Sequence of chain 1.A:
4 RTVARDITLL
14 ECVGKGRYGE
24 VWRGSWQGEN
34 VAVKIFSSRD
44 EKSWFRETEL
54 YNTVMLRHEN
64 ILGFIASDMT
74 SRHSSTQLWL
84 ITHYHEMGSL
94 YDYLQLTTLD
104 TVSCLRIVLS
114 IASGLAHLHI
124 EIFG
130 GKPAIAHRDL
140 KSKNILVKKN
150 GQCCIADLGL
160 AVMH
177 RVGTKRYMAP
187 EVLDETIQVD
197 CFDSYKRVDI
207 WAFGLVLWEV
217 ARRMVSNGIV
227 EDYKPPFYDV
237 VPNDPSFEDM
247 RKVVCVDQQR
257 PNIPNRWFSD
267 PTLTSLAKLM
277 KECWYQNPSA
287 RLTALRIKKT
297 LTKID

The small molecule below binds the protein below.
Small molecule (SMILES): COc1cc(-c2cncc(-c3ccc(C4CCN(C)CC4)cc3)c2C)cc(OC)c1OC

Binding-site contacts:
Ligand atom C23 contacts residue ARG4 of chain 1.A at 4.1 Å.
Ligand atom C23 contacts residue LU81 of chain 1.K at 4.1 Å.
Ligand atom C13 contacts residue LU81 of chain 1.K at 3.4 Å.
Ligand atom C11 contacts residue LU81 of chain 1.K at 3.5 Å.
Ligand atom O02 contacts residue ILE10 of chain 1.A at 4.1 Å.
Ligand atom O28 contacts residue ARG8 of chain 1.A at 2.9 Å (salt-bridge).
Ligand atom C29 contacts residue ARG8 of chain 1.A at 3.4 Å.
Ligand atom C09 contacts residue VAL6 of chain 1.A at 4.2 Å (hydrophobic).
Ligand atom C27 contacts residue ARG8 of chain 1.A at 3.3 Å.
Ligand atom C06 contacts residue VAL6 of chain 1.A at 3.7 Å (hydrophobic).
Ligand atom C30 contacts residue ARG8 of chain 1.A at 3.6 Å.
Ligand atom C17 contacts residue LU81 of chain 1.K at 3.6 Å.
Ligand atom C07 contacts residue TRP29 of chain 1.A at 3.8 Å (hydrophobic).
Ligand atom C03 contacts residue ARG8 of chain 1.A at 4.1 Å.
Ligand atom C21 contacts residue EDO1 of chain 1.P at 3.8 Å.
Ligand atom C04 contacts residue ALA7 of chain 1.A at 4.0 Å (hydrophobic).
Ligand atom C09 contacts residue LU81 of chain 1.K at 3.5 Å.
Ligand atom N08 contacts residue VAL6 of chain 1.A at 3.8 Å.
Ligand atom C16 contacts residue ARG4 of chain 1.A at 3.8 Å.
Ligand atom C26 contacts residue VAL6 of chain 1.A at 3.6 Å (hydrophobic).
Ligand atom C07 contacts residue VAL6 of chain 1.A at 3.5 Å (hydrophobic).
Ligand atom C15 contacts residue LU81 of chain 1.K at 4.0 Å.
Ligand atom C16 contacts residue LU81 of chain 1.K at 3.8 Å.
Ligand atom O31 contacts residue ARG8 of chain 1.A at 3.9 Å.
Ligand atom C05 contacts residue ALA7 of chain 1.A at 4.2 Å (hydrophobic).
Ligand atom C22 contacts residue EDO1 of chain 1.P at 3.6 Å.
Ligand atom C14 contacts residue LU81 of chain 1.K at 4.0 Å.
Ligand atom C04 contacts residue TRP29 of chain 1.A at 4.0 Å (hydrophobic).
Ligand atom C01 contacts residue ILE10 of chain 1.A at 4.2 Å (hydrophobic).
Ligand atom C26 contacts residue ARG8 of chain 1.A at 3.7 Å.
Ligand atom C10 contacts residue LU81 of chain 1.K at 3.8 Å.
Ligand atom C22 contacts residue ARG4 of chain 1.A at 3.7 Å.
Ligand atom C24 contacts residue VAL6 of chain 1.A at 4.0 Å (hydrophobic).
Ligand atom N08 contacts residue ALA7 of chain 1.A at 4.0 Å.
Ligand atom C05 contacts residue VAL6 of chain 1.A at 4.0 Å (hydrophobic).
Ligand atom C07 contacts residue ALA7 of chain 1.A at 3.5 Å (hydrophobic).
Ligand atom C01 contacts residue TRP29 of chain 1.A at 3.9 Å (hydrophobic).
Ligand atom C32 contacts residue ALA69 of chain 1.A at 3.6 Å (hydrophobic).
Ligand atom C12 contacts residue LU81 of chain 1.K at 3.5 Å.
Ligand atom O02 contacts residue ARG8 of chain 1.A at 4.0 Å.